Binding-site contacts:
Ligand atom C8 contacts residue TYR108 of chain 1.LA at 3.1 Å (hydrophobic).
Ligand atom N3 contacts residue SER161 of chain 1.LA at 3.9 Å.
Ligand atom N1 contacts residue THR133 of chain 1.MA at 3.7 Å.
Ligand atom C4 contacts residue CYS207 of chain 1.LA at 4.2 Å (hydrophobic).
Ligand atom C3 contacts residue GLN131 of chain 1.MA at 4.0 Å.
Ligand atom N3 contacts residue TYR108 of chain 1.LA at 2.5 Å (h-bond).
Ligand atom C4 contacts residue HIS123 of chain 1.MA at 3.9 Å.
Ligand atom C10 contacts residue CYS206 of chain 1.LA at 3.8 Å (hydrophobic).
Ligand atom C9 contacts residue TYR211 of chain 1.LA at 3.7 Å (hydrophobic).
Ligand atom C3 contacts residue CYS207 of chain 1.LA at 3.8 Å (hydrophobic).
Ligand atom C4 contacts residue CYS206 of chain 1.LA at 4.2 Å (hydrophobic).
Ligand atom C9 contacts residue TYR204 of chain 1.LA at 3.9 Å (hydrophobic).
Ligand atom C7 contacts residue TRP162 of chain 1.LA at 3.6 Å (hydrophobic).
Ligand atom C5 contacts residue THR133 of chain 1.MA at 3.9 Å.
Ligand atom N2 contacts residue TRP162 of chain 1.LA at 3.7 Å.
Ligand atom BR1 contacts residue ALA122 of chain 1.MA at 4.2 Å.
Ligand atom BR1 contacts residue THR133 of chain 1.MA at 4.2 Å.
Ligand atom C4 contacts residue GLN131 of chain 1.MA at 3.3 Å.
Ligand atom C8 contacts residue TRP162 of chain 1.LA at 3.3 Å (hydrophobic).
Ligand atom C2 contacts residue TRP162 of chain 1.LA at 3.8 Å (hydrophobic).
Ligand atom C1 contacts residue THR133 of chain 1.MA at 3.8 Å.
Ligand atom C7 contacts residue TRP72 of chain 1.MA at 3.5 Å (hydrophobic).
Ligand atom C5 contacts residue HIS123 of chain 1.MA at 4.2 Å.
Ligand atom N3 contacts residue TRP162 of chain 1.LA at 3.0 Å (h-bond).
Ligand atom N1 contacts residue TRP162 of chain 1.LA at 4.0 Å.
Ligand atom C6 contacts residue TRP162 of chain 1.LA at 3.3 Å (hydrophobic).
Ligand atom C3 contacts residue CYS206 of chain 1.LA at 3.4 Å (hydrophobic).
Ligand atom C6 contacts residue TRP72 of chain 1.MA at 4.1 Å (hydrophobic).
Ligand atom BR1 contacts residue HIS123 of chain 1.MA at 3.5 Å.
Ligand atom N1 contacts residue THR163 of chain 1.LA at 3.9 Å.
Ligand atom BR1 contacts residue GLN131 of chain 1.MA at 3.1 Å.
Ligand atom C1 contacts residue TRP162 of chain 1.LA at 3.5 Å (hydrophobic).
Ligand atom C5 contacts residue GLN131 of chain 1.MA at 4.1 Å.
Ligand atom C8 contacts residue TYR211 of chain 1.LA at 3.5 Å (hydrophobic).
Ligand atom C4 contacts residue THR133 of chain 1.MA at 4.1 Å.
Ligand atom BR1 contacts residue TYR132 of chain 1.MA at 4.2 Å.
Ligand atom C9 contacts residue TRP162 of chain 1.LA at 3.7 Å (hydrophobic).
Ligand atom C8 contacts residue SER161 of chain 1.LA at 4.1 Å.
Ligand atom C8 contacts residue TYR204 of chain 1.LA at 3.9 Å (hydrophobic).
Ligand atom C7 contacts residue TYR108 of chain 1.LA at 3.5 Å (hydrophobic).

Sequence of chain 1.MA:
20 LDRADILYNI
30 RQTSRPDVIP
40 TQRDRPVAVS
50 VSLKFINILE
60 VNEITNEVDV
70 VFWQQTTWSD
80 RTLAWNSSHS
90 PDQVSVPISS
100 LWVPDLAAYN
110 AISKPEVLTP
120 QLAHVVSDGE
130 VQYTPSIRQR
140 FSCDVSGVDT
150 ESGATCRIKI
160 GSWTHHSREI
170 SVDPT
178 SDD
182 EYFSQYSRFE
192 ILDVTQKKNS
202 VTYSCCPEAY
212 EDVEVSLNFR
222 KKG

The protein below binds the small molecule below.
Small molecule (SMILES): Brc1ccc(N2CCCNCC2)cn1

Sequence of chain 1.LA:
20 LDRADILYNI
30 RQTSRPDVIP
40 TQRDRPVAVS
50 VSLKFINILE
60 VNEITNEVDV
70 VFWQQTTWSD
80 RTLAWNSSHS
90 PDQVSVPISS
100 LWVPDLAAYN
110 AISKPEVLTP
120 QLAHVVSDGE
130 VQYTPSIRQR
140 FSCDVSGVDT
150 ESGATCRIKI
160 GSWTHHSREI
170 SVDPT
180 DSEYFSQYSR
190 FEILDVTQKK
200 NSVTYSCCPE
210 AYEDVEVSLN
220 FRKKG